A protein and the small-molecule ligand that binds it are described below.
Small molecule (SMILES): CO[C@H]1C[C@H](O[C@H]2[C@H](C)[C@@H](O[C@@H]3O[C@H](C)C[C@H](N(C)C)[C@H]3O)[C@@H](C)C[C@]3(CO3)C(=O)[C@H](C)[C@@H](O)[C@@H](C)[C@@H](C)OC(=O)[C@@H]2C)O[C@@H](C)[C@@H]1O

Sequence of chain 1.A:
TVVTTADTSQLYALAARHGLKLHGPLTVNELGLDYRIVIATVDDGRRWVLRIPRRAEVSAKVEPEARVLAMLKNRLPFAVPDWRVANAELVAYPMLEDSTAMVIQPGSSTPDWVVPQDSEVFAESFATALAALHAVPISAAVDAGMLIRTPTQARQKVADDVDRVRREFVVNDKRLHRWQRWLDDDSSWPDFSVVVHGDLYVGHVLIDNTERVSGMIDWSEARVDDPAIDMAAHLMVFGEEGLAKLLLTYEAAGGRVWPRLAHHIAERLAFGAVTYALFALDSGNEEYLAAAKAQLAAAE

Binding-site contacts:
Ligand atom C34 contacts residue SER110 of chain 1.A at 3.6 Å.
Ligand atom C27 contacts residue THR276 of chain 1.A at 4.2 Å.
Ligand atom C32 contacts residue TYR277 of chain 1.A at 3.7 Å (hydrophobic).
Ligand atom N1 contacts residue ASP200 of chain 1.A at 2.7 Å (salt-bridge).
Ligand atom C27 contacts residue PHE280 of chain 1.A at 3.5 Å (hydrophobic).
Ligand atom C21 contacts residue TYR277 of chain 1.A at 4.1 Å (hydrophobic).
Ligand atom C21 contacts residue THR276 of chain 1.A at 4.3 Å.
Ligand atom C30 contacts residue ALA234 of chain 1.A at 3.8 Å (hydrophobic).
Ligand atom C22 contacts residue ASP200 of chain 1.A at 4.1 Å.
Ligand atom C28 contacts residue ASP200 of chain 1.A at 3.2 Å.
Ligand atom C28 contacts residue GLU222 of chain 1.A at 4.0 Å.
Ligand atom O8 contacts residue HIS205 of chain 1.A at 4.1 Å.
Ligand atom C21 contacts residue GLY273 of chain 1.A at 3.8 Å.
Ligand atom C2 contacts residue TYR202 of chain 1.A at 3.7 Å (hydrophobic).
Ligand atom C27 contacts residue TYR277 of chain 1.A at 4.1 Å (hydrophobic).
Ligand atom O5 contacts residue LEU270 of chain 1.A at 4.2 Å.
Ligand atom O5 contacts residue ALA233 of chain 1.A at 4.3 Å.
Ligand atom C15 contacts residue LEU270 of chain 1.A at 4.2 Å (hydrophobic).
Ligand atom C23 contacts residue ASP200 of chain 1.A at 3.5 Å.
Ligand atom C17 contacts residue GLY273 of chain 1.A at 3.9 Å.
Ligand atom C33 contacts residue TYR277 of chain 1.A at 4.2 Å (hydrophobic).
Ligand atom C36 contacts residue MET103 of chain 1.A at 3.8 Å (hydrophobic).
Ligand atom O8 contacts residue ASP200 of chain 1.A at 2.7 Å (salt-bridge).
Ligand atom C30 contacts residue TYR202 of chain 1.A at 4.2 Å (hydrophobic).
Ligand atom C35 contacts residue MET103 of chain 1.A at 3.8 Å (hydrophobic).
Ligand atom C29 contacts residue PHE280 of chain 1.A at 4.2 Å (hydrophobic).
Ligand atom O2 contacts residue TYR202 of chain 1.A at 4.0 Å.
Ligand atom C31 contacts residue ASP200 of chain 1.A at 4.2 Å.
Ligand atom C25 contacts residue PHE280 of chain 1.A at 3.9 Å (hydrophobic).
Ligand atom C36 contacts residue VAL3 of chain 2.A at 4.2 Å (hydrophobic).
Ligand atom C29 contacts residue ASP200 of chain 1.A at 3.6 Å.
Ligand atom O1 contacts residue MET237 of chain 1.A at 4.0 Å.
Ligand atom C31 contacts residue TYR202 of chain 1.A at 3.5 Å (hydrophobic).
Ligand atom C35 contacts residue ILE105 of chain 1.A at 4.0 Å (hydrophobic).
Ligand atom O6 contacts residue GLY273 of chain 1.A at 4.3 Å.
Ligand atom O6 contacts residue THR276 of chain 1.A at 3.9 Å.
Ligand atom C20 contacts residue ALA233 of chain 1.A at 3.9 Å (hydrophobic).
Ligand atom C24 contacts residue ASP200 of chain 1.A at 3.4 Å.
Ligand atom C4 contacts residue TYR202 of chain 1.A at 4.3 Å (hydrophobic).
Ligand atom C30 contacts residue MET237 of chain 1.A at 4.2 Å (hydrophobic).

Sequence of chain 2.A:
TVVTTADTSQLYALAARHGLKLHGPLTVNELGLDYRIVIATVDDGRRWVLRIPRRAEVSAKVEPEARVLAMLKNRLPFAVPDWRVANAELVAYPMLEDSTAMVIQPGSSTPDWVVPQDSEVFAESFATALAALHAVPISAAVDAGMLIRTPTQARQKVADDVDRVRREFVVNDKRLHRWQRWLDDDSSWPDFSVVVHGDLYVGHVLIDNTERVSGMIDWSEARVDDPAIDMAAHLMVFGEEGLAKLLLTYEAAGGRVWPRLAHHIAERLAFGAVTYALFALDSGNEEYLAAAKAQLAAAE